This small molecule binds to this protein.
Small molecule (SMILES): O=P(O)(O)C[C@H](O)Cn1cncn1

Sequence of chain 1.T:
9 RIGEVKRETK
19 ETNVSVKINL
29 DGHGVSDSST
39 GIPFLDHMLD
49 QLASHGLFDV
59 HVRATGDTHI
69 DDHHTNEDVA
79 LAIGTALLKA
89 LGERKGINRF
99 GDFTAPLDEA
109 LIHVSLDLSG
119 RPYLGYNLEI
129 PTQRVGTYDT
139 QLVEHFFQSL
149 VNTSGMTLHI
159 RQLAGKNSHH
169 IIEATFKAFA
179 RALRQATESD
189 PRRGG

Sequence of chain 1.E:
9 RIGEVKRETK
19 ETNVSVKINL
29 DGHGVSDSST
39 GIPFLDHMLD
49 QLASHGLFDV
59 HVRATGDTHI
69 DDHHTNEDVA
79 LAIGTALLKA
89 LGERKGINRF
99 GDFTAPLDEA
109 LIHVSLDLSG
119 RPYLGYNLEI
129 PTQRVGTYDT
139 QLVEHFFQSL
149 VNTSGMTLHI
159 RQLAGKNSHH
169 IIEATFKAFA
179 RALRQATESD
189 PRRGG

Binding-site contacts:
Ligand atom N1 contacts residue HIS167 of chain 1.T at 3.5 Å (h-bond).
Ligand atom O13 contacts residue GLU171 of chain 1.T at 2.4 Å (salt-bridge).
Ligand atom C5 contacts residue GLU171 of chain 1.T at 3.5 Å.
Ligand atom O13 contacts residue MN1 of chain 1.EC at 3.5 Å.
Ligand atom N4 contacts residue HIS168 of chain 1.T at 3.3 Å (h-bond).
Ligand atom C6 contacts residue GLU171 of chain 1.T at 4.1 Å.
Ligand atom C7 contacts residue GLU171 of chain 1.T at 3.5 Å.
Ligand atom C6 contacts residue HIS72 of chain 1.E at 3.6 Å.
Ligand atom C5 contacts residue HIS71 of chain 1.E at 3.2 Å.
Ligand atom N2 contacts residue HIS72 of chain 1.E at 3.8 Å.
Ligand atom C6 contacts residue MN1 of chain 1.EC at 3.3 Å.
Ligand atom C3 contacts residue HIS71 of chain 1.E at 3.8 Å.
Ligand atom C5 contacts residue HIS167 of chain 1.T at 3.3 Å.
Ligand atom N4 contacts residue HIS71 of chain 1.E at 2.8 Å (h-bond).
Ligand atom N1 contacts residue HIS71 of chain 1.E at 4.0 Å.
Ligand atom O11 contacts residue ARG97 of chain 1.L at 4.0 Å.
Ligand atom C5 contacts residue HIS168 of chain 1.T at 3.4 Å.
Ligand atom C5 contacts residue MN1 of chain 1.MA at 3.7 Å.
Ligand atom C7 contacts residue MN1 of chain 1.EC at 4.0 Å.
Ligand atom P9 contacts residue ARG97 of chain 1.L at 3.8 Å.
Ligand atom N4 contacts residue MN1 of chain 1.MA at 2.7 Å.
Ligand atom O10 contacts residue LYS175 of chain 1.T at 2.7 Å (salt-bridge).
Ligand atom C5 contacts residue LEU105 of chain 1.T at 3.9 Å (hydrophobic).
Ligand atom N2 contacts residue MN1 of chain 1.EC at 3.4 Å.
Ligand atom N2 contacts residue GLU75 of chain 1.E at 3.9 Å.
Ligand atom N1 contacts residue HIS72 of chain 1.E at 3.8 Å.
Ligand atom N2 contacts residue GLU171 of chain 1.T at 3.9 Å.
Ligand atom C5 contacts residue GLU75 of chain 1.E at 3.7 Å.
Ligand atom O11 contacts residue ARG119 of chain 1.L at 3.5 Å (salt-bridge).
Ligand atom O10 contacts residue ARG97 of chain 1.L at 3.6 Å (salt-bridge).
Ligand atom C3 contacts residue GLU75 of chain 1.E at 2.7 Å.
Ligand atom O12 contacts residue ARG97 of chain 1.L at 3.3 Å (salt-bridge).
Ligand atom N1 contacts residue GLU171 of chain 1.T at 2.7 Å (salt-bridge).
Ligand atom C5 contacts residue MN1 of chain 1.EC at 3.7 Å.
Ligand atom O10 contacts residue ARG119 of chain 1.L at 3.6 Å.
Ligand atom O13 contacts residue HIS45 of chain 1.T at 4.0 Å.
Ligand atom N4 contacts residue GLU75 of chain 1.E at 2.5 Å (salt-bridge).
Ligand atom C3 contacts residue MN1 of chain 1.MA at 3.7 Å.
Ligand atom N1 contacts residue MN1 of chain 1.EC at 2.6 Å.
Ligand atom O13 contacts residue GLN49 of chain 1.T at 4.0 Å.

Sequence of chain 1.L:
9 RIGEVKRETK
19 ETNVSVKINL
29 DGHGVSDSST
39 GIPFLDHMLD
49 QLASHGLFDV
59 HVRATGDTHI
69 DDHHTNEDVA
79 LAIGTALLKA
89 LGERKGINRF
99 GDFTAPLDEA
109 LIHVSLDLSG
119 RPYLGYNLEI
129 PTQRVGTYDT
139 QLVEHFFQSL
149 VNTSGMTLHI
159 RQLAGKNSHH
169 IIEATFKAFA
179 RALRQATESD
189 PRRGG